Sequence of chain 1.C:
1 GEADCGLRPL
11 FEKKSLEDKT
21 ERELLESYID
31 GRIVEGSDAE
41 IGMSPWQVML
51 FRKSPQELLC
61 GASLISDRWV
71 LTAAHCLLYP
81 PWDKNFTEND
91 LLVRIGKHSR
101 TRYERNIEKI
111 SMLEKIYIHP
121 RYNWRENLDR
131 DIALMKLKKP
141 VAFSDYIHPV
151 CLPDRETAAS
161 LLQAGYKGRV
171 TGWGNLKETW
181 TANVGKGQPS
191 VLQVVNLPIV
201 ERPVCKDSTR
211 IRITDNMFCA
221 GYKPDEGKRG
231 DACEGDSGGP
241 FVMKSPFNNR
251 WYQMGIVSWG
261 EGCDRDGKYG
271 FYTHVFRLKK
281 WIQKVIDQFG

Binding-site contacts:
Ligand atom C4 contacts residue HIS75 of chain 1.C at 2.7 Å.
Ligand atom O3 contacts residue SER237 of chain 1.C at 1.9 Å (h-bond).
Ligand atom C2 contacts residue HG1 of chain 1.L at 3.1 Å.
Ligand atom CA2 contacts residue SER237 of chain 1.C at 2.2 Å.
Ligand atom C4 contacts residue SER237 of chain 1.C at 1.4 Å.
Ligand atom NH2 contacts residue ASP231 of chain 1.C at 2.8 Å (salt-bridge).
Ligand atom CA contacts residue GLY260 of chain 1.C at 3.6 Å.
Ligand atom NH1 contacts residue ALA232 of chain 1.C at 3.1 Å (h-bond).
Ligand atom CA1 contacts residue LEU128 of chain 1.C at 3.6 Å (hydrophobic).
Ligand atom CE2 contacts residue LEU128 of chain 1.C at 3.5 Å (hydrophobic).
Ligand atom N2 contacts residue HIS75 of chain 1.C at 2.9 Å (h-bond).
Ligand atom NH2 contacts residue ALA232 of chain 1.C at 3.5 Å (h-bond).
Ligand atom CB1 contacts residue HIS75 of chain 1.C at 3.3 Å.
Ligand atom O3 contacts residue ASP236 of chain 1.C at 3.6 Å.
Ligand atom NH2 contacts residue GLY262 of chain 1.C at 3.0 Å (h-bond).
Ligand atom CB contacts residue GLY260 of chain 1.C at 3.5 Å.
Ligand atom O contacts residue GLY260 of chain 1.C at 3.2 Å (h-bond).
Ligand atom S2 contacts residue GLY262 of chain 1.C at 3.2 Å (h-bond).
Ligand atom CD3 contacts residue TRP259 of chain 1.C at 3.6 Å (hydrophobic).
Ligand atom CG1 contacts residue TRP82 of chain 1.C at 3.5 Å (hydrophobic).
Ligand atom CA2 contacts residue HIS75 of chain 1.C at 3.4 Å.
Ligand atom CZ1 contacts residue ALA232 of chain 1.C at 3.2 Å (hydrophobic).
Ligand atom S2 contacts residue HG1 of chain 1.L at 2.5 Å.
Ligand atom N contacts residue GLY260 of chain 1.C at 2.9 Å (h-bond).
Ligand atom O1 contacts residue TRP82 of chain 1.C at 3.6 Å.
Ligand atom CB1 contacts residue LEU128 of chain 1.C at 3.5 Å (hydrophobic).
Ligand atom NH1 contacts residue ASP231 of chain 1.C at 3.1 Å (salt-bridge).
Ligand atom O contacts residue TRP259 of chain 1.C at 3.0 Å.
Ligand atom O3 contacts residue GLY235 of chain 1.C at 3.4 Å (h-bond).
Ligand atom CD2 contacts residue TRP259 of chain 1.C at 3.6 Å (hydrophobic).
Ligand atom C3 contacts residue HIS75 of chain 1.C at 3.5 Å.
Ligand atom S2 contacts residue HG1 of chain 1.M at 2.2 Å.
Ligand atom CB2 contacts residue SER237 of chain 1.C at 2.6 Å.
Ligand atom CZ1 contacts residue ASP231 of chain 1.C at 3.5 Å.
Ligand atom NE contacts residue GLY260 of chain 1.C at 3.5 Å (h-bond).
Ligand atom CM contacts residue HIS75 of chain 1.C at 1.5 Å.
Ligand atom N2 contacts residue SER237 of chain 1.C at 2.9 Å (h-bond).
Ligand atom N2 contacts residue SER258 of chain 1.C at 2.9 Å (h-bond).
Ligand atom NH1 contacts residue GLY270 of chain 1.C at 3.6 Å.
Ligand atom CM contacts residue SER237 of chain 1.C at 2.0 Å.

The protein below binds the small molecule below.
Small molecule (SMILES): NC(=[NH2+])NCCC[C@H](NC(=O)[C@@H]1CCCN1C(=O)[C@@H](Cc1ccccc1)NC(=O)CS)C(O)CCl

Sequence of chain 1.D:
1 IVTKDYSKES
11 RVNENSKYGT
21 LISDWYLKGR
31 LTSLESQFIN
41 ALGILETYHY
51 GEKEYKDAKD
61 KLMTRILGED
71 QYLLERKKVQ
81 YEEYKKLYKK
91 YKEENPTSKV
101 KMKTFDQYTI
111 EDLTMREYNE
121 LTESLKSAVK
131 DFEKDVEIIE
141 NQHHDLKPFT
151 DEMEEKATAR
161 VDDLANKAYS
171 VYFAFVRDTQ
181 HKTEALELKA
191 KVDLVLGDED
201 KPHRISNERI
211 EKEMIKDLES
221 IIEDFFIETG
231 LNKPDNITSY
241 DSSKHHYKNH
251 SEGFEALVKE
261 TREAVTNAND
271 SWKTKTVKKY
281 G